Sequence of chain 1.E:
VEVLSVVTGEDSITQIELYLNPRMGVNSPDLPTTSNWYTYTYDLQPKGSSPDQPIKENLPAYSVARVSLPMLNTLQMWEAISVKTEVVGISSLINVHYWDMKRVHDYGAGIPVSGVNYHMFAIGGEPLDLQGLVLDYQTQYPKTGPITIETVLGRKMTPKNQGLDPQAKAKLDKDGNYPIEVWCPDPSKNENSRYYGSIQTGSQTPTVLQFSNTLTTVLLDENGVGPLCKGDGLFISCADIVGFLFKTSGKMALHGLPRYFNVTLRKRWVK

A protein and the small-molecule ligand that binds it are described below.
Small molecule (SMILES): CC(=O)N[C@H]1[C@H]([C@H](O)[C@H](O)CO)O[C@@](O)(C(=O)O)C[C@@H]1O

Binding-site contacts:
Ligand atom C8 contacts residue LYS268 of chain 1.E at 4.4 Å.
Ligand atom C5 contacts residue LYS264 of chain 1.E at 4.2 Å.
Ligand atom C7 contacts residue ASP51 of chain 1.E at 4.2 Å.
Ligand atom C11 contacts residue LYS264 of chain 1.E at 4.0 Å.
Ligand atom O8 contacts residue LYS268 of chain 1.E at 3.1 Å (salt-bridge).
Ligand atom O4 contacts residue TRP45 of chain 1.E at 3.4 Å.
Ligand atom C11 contacts residue TYR50 of chain 1.E at 3.6 Å (hydrophobic).
Ligand atom C3 contacts residue ASP114 of chain 1.E at 4.0 Å.
Ligand atom C6 contacts residue ASP51 of chain 1.E at 3.5 Å.
Ligand atom N5 contacts residue LYS264 of chain 1.E at 3.6 Å (salt-bridge).
Ligand atom C1 contacts residue LYS268 of chain 1.E at 3.9 Å.
Ligand atom O4 contacts residue ASP51 of chain 1.E at 4.5 Å.
Ligand atom C11 contacts residue TRP45 of chain 1.E at 4.3 Å (hydrophobic).
Ligand atom O10 contacts residue TRP45 of chain 1.E at 3.3 Å (h-bond).
Ligand atom O1A contacts residue ASP114 of chain 1.E at 4.4 Å.
Ligand atom O4 contacts residue LYS264 of chain 1.E at 2.8 Å (salt-bridge).
Ligand atom O1A contacts residue SER266 of chain 1.E at 2.5 Å (h-bond).
Ligand atom C11 contacts residue ASP51 of chain 1.E at 3.5 Å.
Ligand atom C5 contacts residue ASP51 of chain 1.E at 3.4 Å.
Ligand atom O1B contacts residue SER266 of chain 1.E at 3.6 Å.
Ligand atom O9 contacts residue LYS268 of chain 1.E at 4.2 Å.
Ligand atom C10 contacts residue LYS264 of chain 1.E at 3.9 Å.
Ligand atom O1B contacts residue LYS268 of chain 1.E at 3.4 Å.
Ligand atom C1 contacts residue SER266 of chain 1.E at 3.4 Å.
Ligand atom C10 contacts residue ASP51 of chain 1.E at 3.5 Å.
Ligand atom C10 contacts residue TRP45 of chain 1.E at 3.9 Å (hydrophobic).
Ligand atom O1A contacts residue LYS268 of chain 1.E at 4.0 Å.
Ligand atom C4 contacts residue ASP51 of chain 1.E at 3.8 Å.
Ligand atom N5 contacts residue ASP51 of chain 1.E at 2.6 Å (salt-bridge).
Ligand atom C4 contacts residue LYS264 of chain 1.E at 3.5 Å.